Binding-site contacts:
Ligand atom C9 contacts residue ASP102 of chain 2.A at 3.5 Å.
Ligand atom C9 contacts residue MET260 of chain 2.A at 3.6 Å (hydrophobic).
Ligand atom O24 contacts residue GLY230 of chain 2.A at 2.8 Å (h-bond).
Ligand atom C7 contacts residue ASP156 of chain 2.A at 3.6 Å.
Ligand atom C6 contacts residue TYR106 of chain 2.A at 3.6 Å (hydrophobic).
Ligand atom O22 contacts residue GLY69 of chain 2.A at 3.5 Å (h-bond).
Ligand atom C9 contacts residue ASP156 of chain 2.A at 3.6 Å.
Ligand atom N10 contacts residue TYR106 of chain 2.A at 3.5 Å.
Ligand atom C3 contacts residue TYR106 of chain 2.A at 3.6 Å (hydrophobic).
Ligand atom C17 contacts residue TYR258 of chain 2.A at 3.4 Å (hydrophobic).
Ligand atom C14 contacts residue GLN107 of chain 2.A at 3.6 Å.
Ligand atom O22 contacts residue LEU68 of chain 2.A at 3.5 Å.
Ligand atom C12 contacts residue TYR106 of chain 2.A at 3.6 Å (hydrophobic).
Ligand atom C17 contacts residue ASP102 of chain 2.A at 3.7 Å.
Ligand atom O24 contacts residue ASP156 of chain 2.A at 3.5 Å (salt-bridge).
Ligand atom C4 contacts residue TYR106 of chain 2.A at 3.6 Å (hydrophobic).
Ligand atom N11 contacts residue MET260 of chain 2.A at 3.7 Å.
Ligand atom N10 contacts residue MET260 of chain 2.A at 3.5 Å.
Ligand atom N13 contacts residue TYR106 of chain 2.A at 3.6 Å.
Ligand atom C15 contacts residue ASP280 of chain 2.A at 3.6 Å.
Ligand atom O24 contacts residue CYS158 of chain 2.A at 3.4 Å.
Ligand atom C1 contacts residue LEU231 of chain 2.A at 3.6 Å (hydrophobic).
Ligand atom N11 contacts residue LEU231 of chain 2.A at 2.8 Å (h-bond).
Ligand atom N8 contacts residue ASP156 of chain 2.A at 2.8 Å (salt-bridge).
Ligand atom C14 contacts residue ASP102 of chain 2.A at 3.2 Å.
Ligand atom N11 contacts residue ALA232 of chain 2.A at 3.4 Å (h-bond).
Ligand atom C1 contacts residue TYR106 of chain 2.A at 3.5 Å (hydrophobic).
Ligand atom N25 contacts residue ILE201 of chain 2.A at 3.6 Å.
Ligand atom C5 contacts residue TYR106 of chain 2.A at 3.6 Å (hydrophobic).
Ligand atom O24 contacts residue GLN203 of chain 2.A at 3.0 Å (h-bond).
Ligand atom N13 contacts residue GLY261 of chain 2.A at 3.4 Å.
Ligand atom C12 contacts residue GLY261 of chain 2.A at 3.3 Å.
Ligand atom C14 contacts residue TYR106 of chain 2.A at 3.7 Å (hydrophobic).
Ligand atom C12 contacts residue ALA232 of chain 2.A at 3.5 Å (hydrophobic).
Ligand atom N25 contacts residue ASP156 of chain 2.A at 2.9 Å (salt-bridge).
Ligand atom C7 contacts residue CYS158 of chain 2.A at 3.7 Å (hydrophobic).
Ligand atom O24 contacts residue GLY229 of chain 2.A at 3.3 Å.
Ligand atom N10 contacts residue ASP102 of chain 2.A at 2.8 Å (salt-bridge).
Ligand atom N25 contacts residue ASP102 of chain 2.A at 2.8 Å (salt-bridge).
Ligand atom C2 contacts residue CYS158 of chain 2.A at 3.6 Å (hydrophobic).

The protein below binds the small molecule below.
Small molecule (SMILES): COc1ccc(CCc2c3nc[nH]c3cc3c(=O)[nH]c(N)nc23)cc1

Sequence of chain 2.A:
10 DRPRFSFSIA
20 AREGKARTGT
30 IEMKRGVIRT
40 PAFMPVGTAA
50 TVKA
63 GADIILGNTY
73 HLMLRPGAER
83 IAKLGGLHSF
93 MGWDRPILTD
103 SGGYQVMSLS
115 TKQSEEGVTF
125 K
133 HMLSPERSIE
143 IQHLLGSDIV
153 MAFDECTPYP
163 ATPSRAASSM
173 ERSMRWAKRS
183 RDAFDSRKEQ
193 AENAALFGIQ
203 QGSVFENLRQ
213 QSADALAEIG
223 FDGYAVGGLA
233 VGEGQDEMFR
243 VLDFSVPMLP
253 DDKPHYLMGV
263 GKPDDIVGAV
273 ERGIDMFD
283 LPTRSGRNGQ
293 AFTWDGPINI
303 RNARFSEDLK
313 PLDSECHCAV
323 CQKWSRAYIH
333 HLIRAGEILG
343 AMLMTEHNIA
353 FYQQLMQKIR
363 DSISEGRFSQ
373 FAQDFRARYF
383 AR